Sequence of chain 1.B:
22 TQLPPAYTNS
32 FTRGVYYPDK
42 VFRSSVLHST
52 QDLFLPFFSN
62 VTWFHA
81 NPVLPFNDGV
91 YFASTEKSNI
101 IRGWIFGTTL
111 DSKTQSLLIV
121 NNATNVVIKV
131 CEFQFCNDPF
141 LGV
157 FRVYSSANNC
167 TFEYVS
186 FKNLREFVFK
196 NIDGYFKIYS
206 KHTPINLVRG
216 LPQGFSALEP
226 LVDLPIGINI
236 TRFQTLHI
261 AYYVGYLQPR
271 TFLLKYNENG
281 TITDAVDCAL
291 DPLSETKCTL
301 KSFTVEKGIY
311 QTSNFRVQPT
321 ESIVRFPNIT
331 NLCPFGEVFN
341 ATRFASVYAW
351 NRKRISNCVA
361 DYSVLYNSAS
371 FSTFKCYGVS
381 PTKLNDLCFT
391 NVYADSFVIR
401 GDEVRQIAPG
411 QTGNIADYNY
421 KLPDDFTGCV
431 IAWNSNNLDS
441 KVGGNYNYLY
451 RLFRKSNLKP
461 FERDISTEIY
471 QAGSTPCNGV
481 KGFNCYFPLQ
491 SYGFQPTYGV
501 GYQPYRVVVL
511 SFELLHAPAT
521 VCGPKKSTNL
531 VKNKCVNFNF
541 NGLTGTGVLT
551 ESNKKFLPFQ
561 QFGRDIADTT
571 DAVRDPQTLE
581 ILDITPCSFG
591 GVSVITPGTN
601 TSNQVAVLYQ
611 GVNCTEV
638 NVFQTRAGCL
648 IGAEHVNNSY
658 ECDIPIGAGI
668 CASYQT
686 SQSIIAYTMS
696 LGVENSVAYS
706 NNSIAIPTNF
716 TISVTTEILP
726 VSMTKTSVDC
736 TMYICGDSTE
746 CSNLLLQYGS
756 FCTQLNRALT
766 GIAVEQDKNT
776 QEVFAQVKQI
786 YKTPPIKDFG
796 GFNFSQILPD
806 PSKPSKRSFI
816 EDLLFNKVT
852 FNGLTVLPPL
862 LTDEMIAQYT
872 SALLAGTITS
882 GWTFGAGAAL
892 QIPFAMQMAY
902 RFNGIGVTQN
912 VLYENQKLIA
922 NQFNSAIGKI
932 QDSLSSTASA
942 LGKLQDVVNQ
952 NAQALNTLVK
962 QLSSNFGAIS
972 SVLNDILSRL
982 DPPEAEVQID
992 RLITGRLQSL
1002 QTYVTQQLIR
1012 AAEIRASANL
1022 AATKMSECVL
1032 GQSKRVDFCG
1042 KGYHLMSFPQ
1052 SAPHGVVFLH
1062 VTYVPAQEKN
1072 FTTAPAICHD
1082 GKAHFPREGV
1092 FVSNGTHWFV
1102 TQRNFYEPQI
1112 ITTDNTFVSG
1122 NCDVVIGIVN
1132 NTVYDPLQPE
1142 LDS

The protein below binds the small molecule below.
Small molecule (SMILES): CC(=O)N[C@@H]1[C@@H](O)[C@H](O)[C@@H](CO)O[C@H]1O

Binding-site contacts:
Ligand atom C5 contacts residue ASN600 of chain 1.B at 3.7 Å.
Ligand atom C7 contacts residue ASN600 of chain 1.B at 3.6 Å.
Ligand atom C1 contacts residue ASN600 of chain 1.B at 1.4 Å.
Ligand atom O5 contacts residue ASN600 of chain 1.B at 2.4 Å (h-bond).
Ligand atom C3 contacts residue ASN600 of chain 1.B at 3.8 Å.
Ligand atom O7 contacts residue ASN600 of chain 1.B at 3.9 Å.
Ligand atom N2 contacts residue ASN600 of chain 1.B at 2.9 Å (h-bond).
Ligand atom C4 contacts residue ASN600 of chain 1.B at 4.2 Å.
Ligand atom C2 contacts residue ASN600 of chain 1.B at 2.5 Å.